Binding-site contacts:
Ligand atom N01 contacts residue TRP56 of chain 1.A at 3.5 Å.
Ligand atom C25 contacts residue LEU83 of chain 1.A at 3.9 Å (hydrophobic).
Ligand atom C04 contacts residue TRP56 of chain 1.A at 3.7 Å (hydrophobic).
Ligand atom C02 contacts residue PHE422 of chain 1.A at 3.7 Å (hydrophobic).
Ligand atom C15 contacts residue PHE44 of chain 1.A at 3.6 Å (hydrophobic).
Ligand atom N01 contacts residue MET85 of chain 1.A at 3.7 Å.
Ligand atom O17 contacts residue PHE422 of chain 1.A at 4.0 Å.
Ligand atom C12 contacts residue ASP46 of chain 1.A at 3.2 Å.
Ligand atom N08 contacts residue GLU421 of chain 1.A at 3.2 Å (salt-bridge).
Ligand atom O17 contacts residue GLU421 of chain 1.A at 3.3 Å (salt-bridge).
Ligand atom C23 contacts residue TRP56 of chain 1.A at 3.6 Å (hydrophobic).
Ligand atom S20 contacts residue PHE104 of chain 1.A at 3.8 Å.
Ligand atom S20 contacts residue TRP56 of chain 1.A at 4.0 Å.
Ligand atom C12 contacts residue PHE44 of chain 1.A at 4.1 Å (hydrophobic).
Ligand atom C13 contacts residue ASP46 of chain 1.A at 4.0 Å.
Ligand atom C09 contacts residue GLU421 of chain 1.A at 3.3 Å.
Ligand atom C15 contacts residue PHE104 of chain 1.A at 3.7 Å (hydrophobic).
Ligand atom S20 contacts residue ALA53 of chain 1.A at 3.8 Å.
Ligand atom N01 contacts residue SER103 of chain 1.A at 2.9 Å (h-bond).
Ligand atom C22 contacts residue PHE104 of chain 1.A at 3.8 Å (hydrophobic).
Ligand atom N08 contacts residue PHE422 of chain 1.A at 4.1 Å.
Ligand atom C02 contacts residue SER103 of chain 1.A at 3.9 Å.
Ligand atom C25 contacts residue VAL60 of chain 1.A at 4.1 Å (hydrophobic).
Ligand atom N03 contacts residue TRP56 of chain 1.A at 3.6 Å.
Ligand atom C06 contacts residue ASP46 of chain 1.A at 3.8 Å.
Ligand atom C26 contacts residue PHE104 of chain 1.A at 4.0 Å (hydrophobic).
Ligand atom N03 contacts residue PHE422 of chain 1.A at 3.9 Å.
Ligand atom N18 contacts residue TRP56 of chain 1.A at 3.6 Å.
Ligand atom C23 contacts residue PHE104 of chain 1.A at 3.5 Å (hydrophobic).
Ligand atom N01 contacts residue PHE422 of chain 1.A at 2.8 Å (h-bond).
Ligand atom C26 contacts residue LEU83 of chain 1.A at 3.9 Å (hydrophobic).
Ligand atom C02 contacts residue TRP56 of chain 1.A at 3.5 Å (hydrophobic).
Ligand atom C24 contacts residue TRP56 of chain 1.A at 4.1 Å (hydrophobic).
Ligand atom C22 contacts residue TRP56 of chain 1.A at 3.4 Å (hydrophobic).
Ligand atom C09 contacts residue ASP46 of chain 1.A at 3.4 Å.
Ligand atom C24 contacts residue PHE104 of chain 1.A at 3.8 Å (hydrophobic).
Ligand atom C25 contacts residue TRP56 of chain 1.A at 3.8 Å (hydrophobic).
Ligand atom C21 contacts residue TRP56 of chain 1.A at 3.5 Å (hydrophobic).
Ligand atom C26 contacts residue TRP56 of chain 1.A at 3.9 Å (hydrophobic).
Ligand atom C19 contacts residue TRP56 of chain 1.A at 3.6 Å (hydrophobic).

The protein below binds the small molecule below.
Small molecule (SMILES): Nc1nc(SCC(=O)NCCN2CCCCC2)nc2sc3c(c12)CCC3

Sequence of chain 1.A:
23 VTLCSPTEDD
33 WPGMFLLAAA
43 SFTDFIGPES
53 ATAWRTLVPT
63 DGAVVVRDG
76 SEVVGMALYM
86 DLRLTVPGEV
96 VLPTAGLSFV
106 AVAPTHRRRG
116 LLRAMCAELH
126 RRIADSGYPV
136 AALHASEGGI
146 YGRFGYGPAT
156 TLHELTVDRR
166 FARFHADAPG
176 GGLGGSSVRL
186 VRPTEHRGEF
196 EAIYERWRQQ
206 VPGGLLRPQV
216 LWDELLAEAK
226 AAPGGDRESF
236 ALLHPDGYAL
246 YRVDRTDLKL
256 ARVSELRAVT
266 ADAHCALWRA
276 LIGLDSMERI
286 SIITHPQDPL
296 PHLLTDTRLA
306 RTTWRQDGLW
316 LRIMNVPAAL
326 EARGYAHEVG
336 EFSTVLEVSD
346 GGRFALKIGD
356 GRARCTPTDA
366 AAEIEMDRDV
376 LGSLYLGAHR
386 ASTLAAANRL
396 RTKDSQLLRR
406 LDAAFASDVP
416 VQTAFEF